Binding-site contacts:
Ligand atom PB1 contacts residue TRP95 of chain 1.B at 4.5 Å.
Ligand atom PB1 contacts residue CYS96 of chain 1.B at 2.6 Å.
Ligand atom PB1 contacts residue CYS159 of chain 1.B at 2.5 Å.
Ligand atom PB1 contacts residue ASP99 of chain 1.B at 2.3 Å.
Ligand atom PB1 contacts residue PHE158 of chain 1.B at 4.0 Å.

Sequence of chain 1.B:
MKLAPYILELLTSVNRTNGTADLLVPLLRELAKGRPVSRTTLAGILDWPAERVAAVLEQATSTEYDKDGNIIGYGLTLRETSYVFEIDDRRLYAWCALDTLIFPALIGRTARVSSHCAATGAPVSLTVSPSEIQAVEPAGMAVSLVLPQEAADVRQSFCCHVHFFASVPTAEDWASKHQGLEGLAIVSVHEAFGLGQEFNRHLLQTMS

The small molecule below binds the protein below.
Small molecule (SMILES): CC[Pb](Br)(Br)CC